Binding-site contacts:
Ligand atom N6 contacts residue ALA162 of chain 2.A at 4.3 Å.
Ligand atom C4 contacts residue ASP45 of chain 2.A at 3.9 Å.
Ligand atom CAB contacts residue GLY46 of chain 2.A at 4.0 Å.
Ligand atom N6 contacts residue THR161 of chain 2.A at 3.5 Å (h-bond).
Ligand atom CAB contacts residue LEU49 of chain 2.A at 3.5 Å (hydrophobic).
Ligand atom N3 contacts residue PHE74 of chain 2.A at 4.3 Å.
Ligand atom N3 contacts residue THR161 of chain 2.A at 4.0 Å.
Ligand atom C4 contacts residue ALA162 of chain 2.A at 3.9 Å (hydrophobic).
Ligand atom C2 contacts residue THR161 of chain 2.A at 3.2 Å.
Ligand atom C5 contacts residue TYR75 of chain 2.A at 4.3 Å (hydrophobic).
Ligand atom C5 contacts residue ASN122 of chain 2.A at 3.8 Å.
Ligand atom C5 contacts residue ALA162 of chain 2.A at 3.7 Å (hydrophobic).
Ligand atom N3 contacts residue ALA162 of chain 2.A at 4.0 Å.
Ligand atom C6 contacts residue SER158 of chain 2.A at 4.2 Å.
Ligand atom N1 contacts residue THR161 of chain 2.A at 2.8 Å (h-bond).
Ligand atom N1 contacts residue ALA162 of chain 2.A at 3.8 Å.
Ligand atom C2 contacts residue PHE74 of chain 2.A at 3.4 Å (hydrophobic).
Ligand atom N7 contacts residue TYR75 of chain 2.A at 3.8 Å.
Ligand atom C8 contacts residue ASP45 of chain 2.A at 3.6 Å.
Ligand atom N7 contacts residue ASN122 of chain 2.A at 2.9 Å (h-bond).
Ligand atom N9 contacts residue ASP45 of chain 2.A at 4.0 Å.
Ligand atom N6 contacts residue TYR75 of chain 2.A at 3.3 Å.
Ligand atom CAB contacts residue ASP45 of chain 2.A at 3.7 Å.
Ligand atom N1 contacts residue PHE74 of chain 2.A at 3.3 Å.
Ligand atom C6 contacts residue ASN122 of chain 2.A at 4.1 Å.
Ligand atom C6 contacts residue ASP45 of chain 2.A at 4.2 Å.
Ligand atom C2 contacts residue ALA162 of chain 2.A at 3.9 Å (hydrophobic).
Ligand atom N6 contacts residue ASN122 of chain 2.A at 3.3 Å (h-bond).
Ligand atom C6 contacts residue TYR75 of chain 2.A at 4.2 Å (hydrophobic).
Ligand atom N6 contacts residue PHE74 of chain 2.A at 4.0 Å.
Ligand atom C8 contacts residue ASN122 of chain 2.A at 3.4 Å.
Ligand atom C6 contacts residue THR161 of chain 2.A at 3.5 Å.
Ligand atom N6 contacts residue SER158 of chain 2.A at 3.2 Å (h-bond).
Ligand atom C5 contacts residue ASP45 of chain 2.A at 3.8 Å.
Ligand atom C6 contacts residue PHE74 of chain 2.A at 4.1 Å (hydrophobic).
Ligand atom CAB contacts residue ASN122 of chain 2.A at 3.5 Å.
Ligand atom N7 contacts residue ASP45 of chain 2.A at 3.9 Å.
Ligand atom N7 contacts residue ALA162 of chain 2.A at 4.3 Å.
Ligand atom N3 contacts residue ASP45 of chain 2.A at 4.3 Å.
Ligand atom C6 contacts residue ALA162 of chain 2.A at 3.7 Å (hydrophobic).

This protein binds this small molecule.
Small molecule (SMILES): C#CCCCn1c(C)nc2c(N)ncnc21

Sequence of chain 2.A:
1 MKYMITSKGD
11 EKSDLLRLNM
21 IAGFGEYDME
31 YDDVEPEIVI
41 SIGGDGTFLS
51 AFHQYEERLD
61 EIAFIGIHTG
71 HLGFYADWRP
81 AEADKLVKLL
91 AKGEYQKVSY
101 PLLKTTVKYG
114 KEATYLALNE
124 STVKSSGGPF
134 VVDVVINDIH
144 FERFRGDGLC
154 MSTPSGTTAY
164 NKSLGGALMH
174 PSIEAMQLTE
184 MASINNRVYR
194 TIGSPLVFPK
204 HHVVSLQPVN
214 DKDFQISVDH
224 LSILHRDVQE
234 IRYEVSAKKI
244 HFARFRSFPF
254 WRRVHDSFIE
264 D